Binding-site contacts:
Ligand atom O3B contacts residue SER102 of chain 1.A at 3.5 Å (h-bond).
Ligand atom C8 contacts residue VAL247 of chain 1.A at 3.7 Å (hydrophobic).
Ligand atom PB contacts residue SER102 of chain 1.A at 3.9 Å.
Ligand atom O1B contacts residue GLY101 of chain 1.A at 3.3 Å.
Ligand atom O2G contacts residue LYS228 of chain 1.A at 2.5 Å (salt-bridge).
Ligand atom O1B contacts residue SER102 of chain 1.A at 3.2 Å (h-bond).
Ligand atom N1 contacts residue ASN202 of chain 1.A at 3.6 Å.
Ligand atom O2' contacts residue THR207 of chain 1.A at 3.9 Å.
Ligand atom O3B contacts residue MG1 of chain 1.B at 2.7 Å.
Ligand atom C2 contacts residue ASN202 of chain 1.A at 3.3 Å.
Ligand atom PA contacts residue MG1 of chain 1.B at 3.7 Å.
Ligand atom O1G contacts residue TYR237 of chain 1.A at 2.9 Å (h-bond).
Ligand atom O5' contacts residue ASP115 of chain 1.A at 3.6 Å (salt-bridge).
Ligand atom O2G contacts residue TYR237 of chain 1.A at 3.3 Å (h-bond).
Ligand atom O2' contacts residue GLY101 of chain 1.A at 3.2 Å.
Ligand atom O3G contacts residue MG1 of chain 1.B at 3.8 Å.
Ligand atom PG contacts residue SER102 of chain 1.A at 3.8 Å.
Ligand atom O5' contacts residue MG1 of chain 1.B at 3.1 Å.
Ligand atom N9 contacts residue VAL247 of chain 1.A at 3.5 Å.
Ligand atom C1' contacts residue PHE100 of chain 1.A at 3.8 Å (hydrophobic).
Ligand atom O1A contacts residue MG1 of chain 1.B at 3.4 Å.
Ligand atom O2B contacts residue SER102 of chain 1.A at 3.8 Å.
Ligand atom PG contacts residue TYR237 of chain 1.A at 3.5 Å.
Ligand atom C2' contacts residue VAL247 of chain 1.A at 3.4 Å (hydrophobic).
Ligand atom N7 contacts residue VAL247 of chain 1.A at 3.8 Å.
Ligand atom PG contacts residue MG1 of chain 1.B at 3.9 Å.
Ligand atom O1B contacts residue ASP115 of chain 1.A at 3.4 Å (salt-bridge).
Ligand atom C4 contacts residue VAL247 of chain 1.A at 3.6 Å (hydrophobic).
Ligand atom PB contacts residue MG1 of chain 1.B at 3.5 Å.
Ligand atom O4' contacts residue PHE100 of chain 1.A at 3.5 Å.
Ligand atom O3G contacts residue SER102 of chain 1.A at 3.5 Å (h-bond).
Ligand atom C2 contacts residue VAL206 of chain 1.A at 3.6 Å (hydrophobic).
Ligand atom C3' contacts residue VAL247 of chain 1.A at 3.6 Å (hydrophobic).
Ligand atom O1B contacts residue MG1 of chain 1.B at 3.0 Å.
Ligand atom N1 contacts residue THR317 of chain 1.A at 3.7 Å.
Ligand atom O2G contacts residue SER102 of chain 1.A at 3.4 Å.
Ligand atom C5 contacts residue VAL247 of chain 1.A at 3.7 Å (hydrophobic).
Ligand atom O2B contacts residue GLY246 of chain 1.A at 3.2 Å.
Ligand atom C4' contacts residue ASP115 of chain 1.A at 3.7 Å.
Ligand atom O2' contacts residue PHE100 of chain 1.A at 2.9 Å.

Sequence of chain 1.A:
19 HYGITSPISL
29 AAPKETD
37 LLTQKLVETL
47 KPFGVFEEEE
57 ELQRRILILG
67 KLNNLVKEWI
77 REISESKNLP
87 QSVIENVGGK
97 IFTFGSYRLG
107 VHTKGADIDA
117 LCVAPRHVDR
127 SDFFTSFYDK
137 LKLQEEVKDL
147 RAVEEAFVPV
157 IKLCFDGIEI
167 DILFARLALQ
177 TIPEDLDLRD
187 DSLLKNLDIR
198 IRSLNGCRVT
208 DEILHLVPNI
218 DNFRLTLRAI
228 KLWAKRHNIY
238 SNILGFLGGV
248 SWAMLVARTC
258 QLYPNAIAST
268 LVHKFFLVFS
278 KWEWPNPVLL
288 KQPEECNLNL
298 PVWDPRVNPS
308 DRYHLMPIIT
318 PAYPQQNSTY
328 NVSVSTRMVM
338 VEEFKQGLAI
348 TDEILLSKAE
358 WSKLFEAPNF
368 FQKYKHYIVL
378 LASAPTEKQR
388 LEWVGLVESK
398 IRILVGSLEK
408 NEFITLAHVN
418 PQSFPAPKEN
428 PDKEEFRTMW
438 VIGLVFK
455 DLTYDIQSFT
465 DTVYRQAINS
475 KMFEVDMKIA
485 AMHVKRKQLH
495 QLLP

The small molecule below binds the protein below.
Small molecule (SMILES): Nc1ncnc2c1ncn2[C@@H]1O[C@H](CO[P](=O)(O)O[P](=O)(O)OP(=O)(O)O)C[C@H]1O